A small-molecule ligand and the protein it binds are described below.
Small molecule (SMILES): CC(=O)N[C@@H](CC(C)C)C(=O)N[C@@H](C)C(=O)N[C@@H](CCC(=O)O)[C@@H](O)[C@H](C)CO

Sequence of chain 1.Y:
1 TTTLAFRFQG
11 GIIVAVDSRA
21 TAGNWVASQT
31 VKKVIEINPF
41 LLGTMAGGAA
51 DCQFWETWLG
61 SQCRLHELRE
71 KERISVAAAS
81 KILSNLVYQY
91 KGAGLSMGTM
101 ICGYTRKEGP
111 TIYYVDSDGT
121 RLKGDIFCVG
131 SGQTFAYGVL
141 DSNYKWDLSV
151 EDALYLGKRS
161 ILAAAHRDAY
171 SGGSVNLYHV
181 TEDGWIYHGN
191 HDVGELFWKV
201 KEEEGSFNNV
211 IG

Binding-site contacts:
Ligand atom O contacts residue MES1 of chain 1.TA at 2.9 Å (h-bond).
Ligand atom C3 contacts residue THR21 of chain 1.Y at 3.6 Å.
Ligand atom O contacts residue THR1 of chain 1.Y at 3.6 Å (h-bond).
Ligand atom C1 contacts residue MES1 of chain 1.TA at 3.0 Å.
Ligand atom N contacts residue THR21 of chain 1.Y at 3.0 Å (h-bond).
Ligand atom N contacts residue GLY47 of chain 1.Y at 2.7 Å (h-bond).
Ligand atom C contacts residue GLY47 of chain 1.Y at 3.4 Å.
Ligand atom CB contacts residue LYS33 of chain 1.Y at 3.8 Å.
Ligand atom C1 contacts residue SER131 of chain 1.Y at 3.7 Å.
Ligand atom C contacts residue THR1 of chain 1.Y at 1.4 Å.
Ligand atom OE2 contacts residue VAL31 of chain 1.Y at 3.5 Å.
Ligand atom C contacts residue ASP126 of chain 1.Z at 3.8 Å.
Ligand atom OE1 contacts residue MET45 of chain 1.Y at 3.4 Å.
Ligand atom CA contacts residue THR21 of chain 1.Y at 3.8 Å.
Ligand atom C3 contacts residue ARG19 of chain 1.Y at 3.7 Å.
Ligand atom C2 contacts residue THR1 of chain 1.Y at 1.5 Å.
Ligand atom CA contacts residue GLY47 of chain 1.Y at 3.3 Å.
Ligand atom O contacts residue THR21 of chain 1.Y at 3.5 Å (h-bond).
Ligand atom N contacts residue THR1 of chain 1.Y at 3.6 Å.
Ligand atom O contacts residue GLY48 of chain 1.Y at 3.8 Å.
Ligand atom O contacts residue GLY47 of chain 1.Y at 3.0 Å (h-bond).
Ligand atom C contacts residue MES1 of chain 1.TA at 3.8 Å.
Ligand atom O contacts residue ALA20 of chain 1.Y at 3.3 Å.
Ligand atom CA contacts residue GLY47 of chain 1.Y at 3.7 Å.
Ligand atom O contacts residue THR21 of chain 1.Y at 3.0 Å (h-bond).
Ligand atom CD2 contacts residue THR21 of chain 1.Y at 3.8 Å.
Ligand atom C3 contacts residue THR1 of chain 1.Y at 2.5 Å.
Ligand atom OE2 contacts residue ALA49 of chain 1.Y at 3.3 Å.
Ligand atom O contacts residue THR1 of chain 1.Y at 2.3 Å (h-bond).
Ligand atom CH3 contacts residue ASP126 of chain 1.Z at 3.5 Å.
Ligand atom C3 contacts residue TYR170 of chain 1.Y at 3.3 Å (hydrophobic).
Ligand atom C2 contacts residue MES1 of chain 1.TA at 3.7 Å.
Ligand atom CB contacts residue THR1 of chain 1.Y at 2.6 Å.
Ligand atom O contacts residue ALA49 of chain 1.Y at 3.0 Å (h-bond).
Ligand atom CA contacts residue THR1 of chain 1.Y at 2.4 Å.
Ligand atom N contacts residue ASP126 of chain 1.Z at 3.1 Å (salt-bridge).
Ligand atom CB contacts residue GLY47 of chain 1.Y at 3.5 Å.
Ligand atom C1 contacts residue THR1 of chain 1.Y at 2.5 Å.
Ligand atom CG contacts residue LYS33 of chain 1.Y at 3.7 Å.
Ligand atom CD2 contacts residue ALA27 of chain 1.Y at 3.5 Å (hydrophobic).

Sequence of chain 1.Z:
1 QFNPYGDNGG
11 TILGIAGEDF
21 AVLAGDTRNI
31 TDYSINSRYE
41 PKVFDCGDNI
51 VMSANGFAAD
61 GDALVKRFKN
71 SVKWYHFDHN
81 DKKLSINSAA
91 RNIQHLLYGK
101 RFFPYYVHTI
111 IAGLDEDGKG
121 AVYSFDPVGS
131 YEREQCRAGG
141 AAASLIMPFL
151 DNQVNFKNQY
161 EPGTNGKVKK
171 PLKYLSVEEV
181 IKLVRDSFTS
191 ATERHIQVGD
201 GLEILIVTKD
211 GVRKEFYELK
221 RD